Sequence of chain 1.C:
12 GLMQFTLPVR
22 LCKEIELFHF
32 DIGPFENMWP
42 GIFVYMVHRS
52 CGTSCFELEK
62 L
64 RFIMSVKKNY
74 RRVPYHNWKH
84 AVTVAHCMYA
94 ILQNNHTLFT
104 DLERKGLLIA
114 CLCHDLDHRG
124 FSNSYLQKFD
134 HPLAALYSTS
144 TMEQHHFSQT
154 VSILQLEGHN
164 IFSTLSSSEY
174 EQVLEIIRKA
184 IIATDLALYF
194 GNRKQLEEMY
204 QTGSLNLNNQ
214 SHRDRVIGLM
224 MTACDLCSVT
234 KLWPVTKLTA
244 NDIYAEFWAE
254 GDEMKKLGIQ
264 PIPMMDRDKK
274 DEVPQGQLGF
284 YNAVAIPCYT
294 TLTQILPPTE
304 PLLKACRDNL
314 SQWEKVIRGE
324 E

Binding-site contacts:
Ligand atom N26 contacts residue ALA286 of chain 1.C at 3.6 Å.
Ligand atom C12 contacts residue PHE283 of chain 1.C at 3.5 Å (hydrophobic).
Ligand atom C18 contacts residue SER231 of chain 1.C at 3.9 Å.
Ligand atom C16 contacts residue GLN280 of chain 1.C at 3.5 Å.
Ligand atom C11 contacts residue PHE283 of chain 1.C at 3.6 Å (hydrophobic).
Ligand atom N5 contacts residue PHE283 of chain 1.C at 3.7 Å.
Ligand atom C7 contacts residue GLN280 of chain 1.C at 3.7 Å.
Ligand atom C19 contacts residue SER231 of chain 1.C at 3.5 Å.
Ligand atom O15 contacts residue PHE250 of chain 1.C at 3.7 Å.
Ligand atom C25 contacts residue GLY282 of chain 1.C at 3.5 Å.
Ligand atom O15 contacts residue PHE283 of chain 1.C at 3.5 Å.
Ligand atom C11 contacts residue PHE250 of chain 1.C at 3.9 Å (hydrophobic).
Ligand atom N2 contacts residue LEU189 of chain 1.C at 3.5 Å.
Ligand atom C16 contacts residue PHE283 of chain 1.C at 3.8 Å (hydrophobic).
Ligand atom C24 contacts residue PHE283 of chain 1.C at 3.7 Å (hydrophobic).
Ligand atom N14 contacts residue PHE250 of chain 1.C at 3.6 Å.
Ligand atom C24 contacts residue GLY282 of chain 1.C at 3.9 Å.
Ligand atom C25 contacts residue PHE283 of chain 1.C at 4.0 Å (hydrophobic).
Ligand atom N9 contacts residue PHE283 of chain 1.C at 3.4 Å.
Ligand atom C12 contacts residue PHE250 of chain 1.C at 3.8 Å (hydrophobic).
Ligand atom C19 contacts residue TYR78 of chain 1.C at 3.2 Å (hydrophobic).
Ligand atom C20 contacts residue MET267 of chain 1.C at 3.8 Å (hydrophobic).
Ligand atom N14 contacts residue PHE283 of chain 1.C at 3.9 Å.
Ligand atom C23 contacts residue PHE283 of chain 1.C at 3.8 Å (hydrophobic).
Ligand atom N6 contacts residue GLN280 of chain 1.C at 3.1 Å (h-bond).
Ligand atom C1 contacts residue LEU189 of chain 1.C at 3.5 Å (hydrophobic).
Ligand atom C17 contacts residue VAL232 of chain 1.C at 3.9 Å (hydrophobic).
Ligand atom C21 contacts residue LEU189 of chain 1.C at 3.4 Å (hydrophobic).
Ligand atom C19 contacts residue ILE246 of chain 1.C at 3.2 Å (hydrophobic).
Ligand atom N6 contacts residue PHE283 of chain 1.C at 3.7 Å.
Ligand atom C16 contacts residue MET267 of chain 1.C at 3.5 Å (hydrophobic).
Ligand atom C16 contacts residue TYR247 of chain 1.C at 3.7 Å (hydrophobic).
Ligand atom C10 contacts residue PHE283 of chain 1.C at 3.3 Å (hydrophobic).
Ligand atom O15 contacts residue MET267 of chain 1.C at 3.7 Å.
Ligand atom C27 contacts residue VAL287 of chain 1.C at 3.9 Å (hydrophobic).
Ligand atom C17 contacts residue SER231 of chain 1.C at 3.7 Å.
Ligand atom C18 contacts residue LEU229 of chain 1.C at 3.7 Å (hydrophobic).
Ligand atom C17 contacts residue ILE246 of chain 1.C at 3.5 Å (hydrophobic).
Ligand atom C8 contacts residue PHE283 of chain 1.C at 3.6 Å (hydrophobic).
Ligand atom C7 contacts residue PHE283 of chain 1.C at 3.8 Å (hydrophobic).

The protein below binds the small molecule below.
Small molecule (SMILES): COc1ncc(C2CC2)nc1C(=O)NCCc1nc(-c2cccnc2)n[nH]1